Binding-site contacts:
Ligand atom O4' contacts residue MET305 of chain 2.C at 3.4 Å.
Ligand atom C5 contacts residue GLY469 of chain 2.C at 3.7 Å.
Ligand atom O2A contacts residue GLY255 of chain 2.C at 3.8 Å.
Ligand atom O3A contacts residue GLY256 of chain 2.C at 3.0 Å (h-bond).
Ligand atom O2G contacts residue MG1 of chain 2.J at 2.0 Å.
Ligand atom N3B contacts residue GLY256 of chain 2.C at 3.2 Å (h-bond).
Ligand atom O1B contacts residue SER49 of chain 2.C at 3.0 Å (h-bond).
Ligand atom O5' contacts residue GLY255 of chain 2.C at 3.6 Å.
Ligand atom O1A contacts residue SER50 of chain 2.C at 3.6 Å.
Ligand atom N6 contacts residue ALA472 of chain 2.C at 3.6 Å.
Ligand atom O1B contacts residue GLY48 of chain 2.C at 3.4 Å.
Ligand atom N7 contacts residue GLY468 of chain 2.C at 3.8 Å.
Ligand atom PB contacts residue SER49 of chain 2.C at 3.7 Å.
Ligand atom PB contacts residue MG1 of chain 2.J at 3.7 Å.
Ligand atom O2G contacts residue THR164 of chain 2.C at 3.3 Å (h-bond).
Ligand atom O3A contacts residue SER50 of chain 2.C at 3.6 Å.
Ligand atom O1A contacts residue ARG53 of chain 2.C at 3.6 Å.
Ligand atom O3G contacts residue SER49 of chain 2.C at 3.2 Å (h-bond).
Ligand atom PG contacts residue MG1 of chain 2.J at 3.5 Å.
Ligand atom O3G contacts residue ALA165 of chain 2.C at 3.0 Å (h-bond).
Ligand atom O5' contacts residue GLY256 of chain 2.C at 3.5 Å (h-bond).
Ligand atom O2B contacts residue ARG53 of chain 2.C at 3.0 Å (salt-bridge).
Ligand atom PG contacts residue THR164 of chain 2.C at 3.5 Å.
Ligand atom O2G contacts residue GLU212 of chain 2.C at 3.2 Å (salt-bridge).
Ligand atom N1 contacts residue ALA472 of chain 2.C at 3.7 Å.
Ligand atom O1G contacts residue SER258 of chain 2.C at 3.2 Å (h-bond).
Ligand atom N3B contacts residue SER49 of chain 2.C at 2.7 Å (h-bond).
Ligand atom O2B contacts residue MG1 of chain 2.J at 2.3 Å.
Ligand atom O1A contacts residue ARG84 of chain 2.C at 2.7 Å (salt-bridge).
Ligand atom O1B contacts residue SER50 of chain 2.C at 2.8 Å (h-bond).
Ligand atom PB contacts residue GLY256 of chain 2.C at 3.8 Å.
Ligand atom O3G contacts residue GLY166 of chain 2.C at 3.6 Å (h-bond).
Ligand atom PB contacts residue ARG53 of chain 2.C at 3.8 Å.
Ligand atom C2 contacts residue LEU529 of chain 2.C at 3.4 Å (hydrophobic).
Ligand atom O1B contacts residue ARG53 of chain 2.C at 3.2 Å (salt-bridge).
Ligand atom O2A contacts residue MG1 of chain 2.J at 3.6 Å.
Ligand atom O1G contacts residue GLY256 of chain 2.C at 3.5 Å (h-bond).
Ligand atom O1G contacts residue ALA257 of chain 2.C at 3.4 Å (h-bond).
Ligand atom O3G contacts residue THR164 of chain 2.C at 2.7 Å (h-bond).
Ligand atom O1G contacts residue GLY255 of chain 2.C at 3.8 Å.

Sequence of chain 2.C:
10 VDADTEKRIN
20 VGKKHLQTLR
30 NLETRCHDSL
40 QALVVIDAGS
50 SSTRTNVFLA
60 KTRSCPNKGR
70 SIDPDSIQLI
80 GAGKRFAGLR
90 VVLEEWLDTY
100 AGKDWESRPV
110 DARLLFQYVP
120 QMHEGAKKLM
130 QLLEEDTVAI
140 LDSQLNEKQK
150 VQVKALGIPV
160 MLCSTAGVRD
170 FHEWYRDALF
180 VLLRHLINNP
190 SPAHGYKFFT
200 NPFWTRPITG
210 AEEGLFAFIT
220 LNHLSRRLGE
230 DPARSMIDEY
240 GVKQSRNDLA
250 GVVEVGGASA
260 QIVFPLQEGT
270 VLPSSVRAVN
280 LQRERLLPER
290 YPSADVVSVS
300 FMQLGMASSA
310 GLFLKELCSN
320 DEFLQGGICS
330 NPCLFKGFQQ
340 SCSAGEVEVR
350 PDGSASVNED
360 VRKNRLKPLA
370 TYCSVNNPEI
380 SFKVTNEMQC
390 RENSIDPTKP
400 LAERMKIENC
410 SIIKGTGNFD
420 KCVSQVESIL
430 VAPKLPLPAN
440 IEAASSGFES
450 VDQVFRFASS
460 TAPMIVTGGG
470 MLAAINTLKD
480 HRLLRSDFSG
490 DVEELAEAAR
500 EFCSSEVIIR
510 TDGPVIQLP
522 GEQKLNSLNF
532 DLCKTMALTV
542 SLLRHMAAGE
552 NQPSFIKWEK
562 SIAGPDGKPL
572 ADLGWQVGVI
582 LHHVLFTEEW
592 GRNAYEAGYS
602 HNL

The small molecule below binds the protein below.
Small molecule (SMILES): Nc1ncnc2c1ncn2[C@@H]1O[C@H](CO[P](=O)(O)O[P](=O)(O)NP(=O)(O)O)[C@@H](O)[C@H]1O